Sequence of chain 1.A:
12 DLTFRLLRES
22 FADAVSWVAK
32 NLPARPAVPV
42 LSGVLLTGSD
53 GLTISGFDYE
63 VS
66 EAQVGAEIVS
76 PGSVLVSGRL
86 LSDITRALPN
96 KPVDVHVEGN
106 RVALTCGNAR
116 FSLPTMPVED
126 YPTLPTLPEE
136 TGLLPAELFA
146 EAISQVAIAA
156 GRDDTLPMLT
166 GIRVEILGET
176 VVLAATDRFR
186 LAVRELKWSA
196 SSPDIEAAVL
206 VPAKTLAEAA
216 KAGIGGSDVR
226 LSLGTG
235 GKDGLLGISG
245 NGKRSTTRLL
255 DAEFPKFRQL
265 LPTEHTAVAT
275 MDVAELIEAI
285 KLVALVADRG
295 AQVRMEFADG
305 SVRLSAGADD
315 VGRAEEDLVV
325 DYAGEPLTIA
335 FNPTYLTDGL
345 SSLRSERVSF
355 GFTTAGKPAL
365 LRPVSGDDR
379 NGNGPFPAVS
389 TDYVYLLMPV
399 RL

Binding-site contacts:
Ligand atom C contacts residue MET396 of chain 1.A at 3.8 Å (hydrophobic).
Ligand atom NE2 contacts residue MET396 of chain 1.A at 3.4 Å (h-bond).
Ligand atom CD2 contacts residue LEU394 of chain 1.A at 3.5 Å (hydrophobic).
Ligand atom CA contacts residue ARG183 of chain 1.A at 3.9 Å.
Ligand atom CD1 contacts residue PRO397 of chain 1.A at 3.6 Å (hydrophobic).
Ligand atom CE1 contacts residue PRO259 of chain 1.A at 3.5 Å (hydrophobic).
Ligand atom C contacts residue VAL398 of chain 1.A at 3.5 Å (hydrophobic).
Ligand atom OXT contacts residue ARG183 of chain 1.A at 3.6 Å.
Ligand atom O contacts residue MET396 of chain 1.A at 3.2 Å.
Ligand atom CG contacts residue MET396 of chain 1.A at 3.5 Å (hydrophobic).
Ligand atom C contacts residue ARG183 of chain 1.A at 3.8 Å.
Ligand atom CG contacts residue ARG183 of chain 1.A at 3.6 Å.
Ligand atom OE1 contacts residue ASN336 of chain 1.A at 3.9 Å.
Ligand atom CG contacts residue PHE184 of chain 1.A at 3.4 Å (hydrophobic).
Ligand atom OE1 contacts residue TYR339 of chain 1.A at 3.9 Å.
Ligand atom CD1 contacts residue LEU394 of chain 1.A at 3.6 Å (hydrophobic).
Ligand atom CD1 contacts residue ARG183 of chain 1.A at 3.9 Å.
Ligand atom O contacts residue ARG399 of chain 1.A at 3.2 Å (salt-bridge).
Ligand atom CA contacts residue ARG183 of chain 1.A at 3.6 Å.
Ligand atom O contacts residue VAL398 of chain 1.A at 3.6 Å.
Ligand atom C contacts residue ARG399 of chain 1.A at 3.9 Å.
Ligand atom CD2 contacts residue MET396 of chain 1.A at 3.5 Å (hydrophobic).
Ligand atom CH3 contacts residue VAL398 of chain 1.A at 3.9 Å (hydrophobic).
Ligand atom CD1 contacts residue THR181 of chain 1.A at 3.9 Å.
Ligand atom N contacts residue VAL398 of chain 1.A at 3.7 Å.
Ligand atom CZ contacts residue THR181 of chain 1.A at 3.7 Å.
Ligand atom N contacts residue ARG183 of chain 1.A at 2.8 Å (salt-bridge).
Ligand atom CZ contacts residue LEU164 of chain 1.A at 3.5 Å (hydrophobic).
Ligand atom CZ contacts residue PRO259 of chain 1.A at 3.6 Å (hydrophobic).
Ligand atom OE1 contacts residue VAL398 of chain 1.A at 3.7 Å.
Ligand atom CE2 contacts residue THR181 of chain 1.A at 3.9 Å.
Ligand atom CZ contacts residue ARG183 of chain 1.A at 3.6 Å.
Ligand atom CB contacts residue MET396 of chain 1.A at 3.5 Å (hydrophobic).
Ligand atom O contacts residue PHE184 of chain 1.A at 3.6 Å.
Ligand atom CB contacts residue ARG183 of chain 1.A at 3.2 Å.
Ligand atom OD1 contacts residue PHE184 of chain 1.A at 3.2 Å.
Ligand atom CE1 contacts residue LEU164 of chain 1.A at 3.7 Å (hydrophobic).
Ligand atom N contacts residue PRO397 of chain 1.A at 3.4 Å (h-bond).
Ligand atom NE2 contacts residue PRO397 of chain 1.A at 3.3 Å (h-bond).
Ligand atom CE1 contacts residue ARG183 of chain 1.A at 3.4 Å.

The small molecule below binds the protein below.
Small molecule (SMILES): CC(=O)N[C@@H](CCC(N)=O)C(=O)N[C@@H](CC1CCCCC1)C(=O)N[C@@H](CC(=O)O)C(=O)N[C@@H](CC(C)C)C(=O)N[C@@H](Cc1ccccc1)C(=O)O